The small molecule below binds the protein below.
Small molecule (SMILES): CC(=O)N[C@H]1[C@H](O[C@H]2[C@H](O)[C@@H](NC(C)=O)CO[C@@H]2CO)O[C@H](CO)[C@@H](O)[C@@H]1O

Binding-site contacts:
Ligand atom N2 contacts residue CYS1101 of chain 1.B at 4.5 Å.
Ligand atom C8 contacts residue ILE1151 of chain 1.B at 3.1 Å (hydrophobic).
Ligand atom C8 contacts residue CYS1101 of chain 1.B at 3.8 Å (hydrophobic).
Ligand atom C7 contacts residue ASN1153 of chain 1.B at 3.1 Å.
Ligand atom C2 contacts residue ASN1153 of chain 1.B at 2.5 Å.
Ligand atom N2 contacts residue ASN1153 of chain 1.B at 2.9 Å (h-bond).
Ligand atom C4 contacts residue ASN1153 of chain 1.B at 4.3 Å.
Ligand atom O5 contacts residue ASN1153 of chain 1.B at 2.4 Å (h-bond).
Ligand atom C7 contacts residue ILE1151 of chain 1.B at 4.4 Å (hydrophobic).
Ligand atom C8 contacts residue ASN1153 of chain 1.B at 4.1 Å.
Ligand atom C8 contacts residue VAL1152 of chain 1.B at 4.0 Å (hydrophobic).
Ligand atom C3 contacts residue ASN1153 of chain 1.B at 3.8 Å.
Ligand atom C5 contacts residue ASN1153 of chain 1.B at 3.7 Å.
Ligand atom O7 contacts residue ASN1153 of chain 1.B at 3.0 Å (h-bond).
Ligand atom C1 contacts residue ASN1153 of chain 1.B at 1.5 Å.

Sequence of chain 1.B:
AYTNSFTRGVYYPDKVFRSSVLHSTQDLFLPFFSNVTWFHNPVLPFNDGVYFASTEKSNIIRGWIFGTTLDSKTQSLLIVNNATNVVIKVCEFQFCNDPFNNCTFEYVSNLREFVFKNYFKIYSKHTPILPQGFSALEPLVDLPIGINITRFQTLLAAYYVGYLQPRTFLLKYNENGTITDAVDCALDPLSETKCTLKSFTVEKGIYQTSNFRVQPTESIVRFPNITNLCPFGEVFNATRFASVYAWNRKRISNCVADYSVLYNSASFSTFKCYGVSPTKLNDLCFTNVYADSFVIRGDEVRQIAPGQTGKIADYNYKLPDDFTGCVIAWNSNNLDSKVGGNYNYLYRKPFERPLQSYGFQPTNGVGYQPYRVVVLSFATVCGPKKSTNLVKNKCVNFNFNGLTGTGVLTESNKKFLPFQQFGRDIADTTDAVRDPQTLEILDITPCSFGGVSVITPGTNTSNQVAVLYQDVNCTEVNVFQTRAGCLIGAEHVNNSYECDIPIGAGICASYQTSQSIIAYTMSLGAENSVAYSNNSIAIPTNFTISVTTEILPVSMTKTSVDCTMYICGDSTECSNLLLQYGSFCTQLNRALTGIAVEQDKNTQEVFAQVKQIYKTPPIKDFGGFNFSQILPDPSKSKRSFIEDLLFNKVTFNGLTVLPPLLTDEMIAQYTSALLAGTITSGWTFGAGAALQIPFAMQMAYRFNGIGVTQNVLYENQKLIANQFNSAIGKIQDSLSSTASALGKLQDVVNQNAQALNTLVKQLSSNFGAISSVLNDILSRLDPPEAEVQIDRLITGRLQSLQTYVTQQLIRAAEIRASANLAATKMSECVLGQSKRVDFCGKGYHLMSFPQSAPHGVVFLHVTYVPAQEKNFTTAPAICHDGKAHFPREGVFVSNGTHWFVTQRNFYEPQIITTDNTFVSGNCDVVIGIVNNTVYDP